Sequence of chain 1.A:
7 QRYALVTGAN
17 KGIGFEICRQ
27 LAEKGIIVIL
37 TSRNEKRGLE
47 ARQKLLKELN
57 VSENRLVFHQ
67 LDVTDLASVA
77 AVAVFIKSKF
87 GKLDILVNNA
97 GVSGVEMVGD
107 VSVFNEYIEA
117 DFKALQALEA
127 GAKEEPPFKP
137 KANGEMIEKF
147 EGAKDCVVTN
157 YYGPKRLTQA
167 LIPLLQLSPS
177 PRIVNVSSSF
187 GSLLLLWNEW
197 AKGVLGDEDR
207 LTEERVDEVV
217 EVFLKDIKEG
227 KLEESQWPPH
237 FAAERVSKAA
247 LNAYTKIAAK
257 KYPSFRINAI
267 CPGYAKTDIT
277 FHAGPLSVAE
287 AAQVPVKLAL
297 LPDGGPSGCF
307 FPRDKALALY

A protein and the small-molecule ligand that binds it are described below.
Small molecule (SMILES): C=C(C)[C@H]1CCC(C)=CC1=O

Binding-site contacts:
Ligand atom C contacts residue PHE186 of chain 1.A at 4.3 Å (hydrophobic).
Ligand atom C9 contacts residue PHE110 of chain 1.A at 4.4 Å (hydrophobic).
Ligand atom C9 contacts residue PHE237 of chain 1.A at 3.8 Å (hydrophobic).
Ligand atom C9 contacts residue ILE114 of chain 1.A at 3.1 Å (hydrophobic).
Ligand atom C7 contacts residue GLU240 of chain 1.A at 3.5 Å.
Ligand atom C1 contacts residue NAP1 of chain 1.B at 3.1 Å.
Ligand atom C2 contacts residue SER184 of chain 1.A at 3.5 Å.
Ligand atom C3 contacts residue NAP1 of chain 1.B at 3.8 Å.
Ligand atom C8 contacts residue PHE237 of chain 1.A at 4.2 Å (hydrophobic).
Ligand atom C4 contacts residue NAP1 of chain 1.B at 4.3 Å.
Ligand atom C9 contacts residue PHE186 of chain 1.A at 4.1 Å (hydrophobic).
Ligand atom C2 contacts residue NAP1 of chain 1.B at 3.4 Å.
Ligand atom C contacts residue NAP1 of chain 1.B at 3.5 Å.
Ligand atom C3 contacts residue PHE186 of chain 1.A at 4.0 Å (hydrophobic).
Ligand atom C contacts residue ILE114 of chain 1.A at 4.0 Å (hydrophobic).
Ligand atom C6 contacts residue ILE275 of chain 1.A at 4.4 Å (hydrophobic).
Ligand atom C6 contacts residue NAP1 of chain 1.B at 3.5 Å.
Ligand atom C contacts residue TYR270 of chain 1.A at 3.7 Å (hydrophobic).
Ligand atom C1 contacts residue ILE114 of chain 1.A at 4.1 Å (hydrophobic).
Ligand atom C7 contacts residue PHE110 of chain 1.A at 4.3 Å (hydrophobic).
Ligand atom C6 contacts residue ILE114 of chain 1.A at 4.2 Å (hydrophobic).
Ligand atom C5 contacts residue ILE275 of chain 1.A at 3.9 Å (hydrophobic).
Ligand atom C4 contacts residue GLU240 of chain 1.A at 3.0 Å.
Ligand atom C8 contacts residue PHE110 of chain 1.A at 3.8 Å (hydrophobic).
Ligand atom C5 contacts residue GLU240 of chain 1.A at 4.4 Å.
Ligand atom C7 contacts residue ILE114 of chain 1.A at 4.3 Å (hydrophobic).
Ligand atom C contacts residue PHE118 of chain 1.A at 4.1 Å (hydrophobic).
Ligand atom C6 contacts residue THR276 of chain 1.A at 3.9 Å.
Ligand atom C9 contacts residue GLU240 of chain 1.A at 4.1 Å.
Ligand atom C8 contacts residue ILE275 of chain 1.A at 4.2 Å (hydrophobic).
Ligand atom C2 contacts residue PHE186 of chain 1.A at 3.8 Å (hydrophobic).
Ligand atom C3 contacts residue GLU240 of chain 1.A at 3.1 Å.
Ligand atom C1 contacts residue PHE186 of chain 1.A at 4.3 Å (hydrophobic).
Ligand atom O contacts residue PHE186 of chain 1.A at 3.6 Å.
Ligand atom O contacts residue SER184 of chain 1.A at 2.6 Å (h-bond).
Ligand atom C8 contacts residue SER99 of chain 1.A at 3.5 Å.
Ligand atom O contacts residue GLU240 of chain 1.A at 2.5 Å (salt-bridge).
Ligand atom C8 contacts residue GLU240 of chain 1.A at 3.7 Å.
Ligand atom C3 contacts residue SER184 of chain 1.A at 3.4 Å.
Ligand atom C5 contacts residue NAP1 of chain 1.B at 3.6 Å.